Sequence of chain 1.A:
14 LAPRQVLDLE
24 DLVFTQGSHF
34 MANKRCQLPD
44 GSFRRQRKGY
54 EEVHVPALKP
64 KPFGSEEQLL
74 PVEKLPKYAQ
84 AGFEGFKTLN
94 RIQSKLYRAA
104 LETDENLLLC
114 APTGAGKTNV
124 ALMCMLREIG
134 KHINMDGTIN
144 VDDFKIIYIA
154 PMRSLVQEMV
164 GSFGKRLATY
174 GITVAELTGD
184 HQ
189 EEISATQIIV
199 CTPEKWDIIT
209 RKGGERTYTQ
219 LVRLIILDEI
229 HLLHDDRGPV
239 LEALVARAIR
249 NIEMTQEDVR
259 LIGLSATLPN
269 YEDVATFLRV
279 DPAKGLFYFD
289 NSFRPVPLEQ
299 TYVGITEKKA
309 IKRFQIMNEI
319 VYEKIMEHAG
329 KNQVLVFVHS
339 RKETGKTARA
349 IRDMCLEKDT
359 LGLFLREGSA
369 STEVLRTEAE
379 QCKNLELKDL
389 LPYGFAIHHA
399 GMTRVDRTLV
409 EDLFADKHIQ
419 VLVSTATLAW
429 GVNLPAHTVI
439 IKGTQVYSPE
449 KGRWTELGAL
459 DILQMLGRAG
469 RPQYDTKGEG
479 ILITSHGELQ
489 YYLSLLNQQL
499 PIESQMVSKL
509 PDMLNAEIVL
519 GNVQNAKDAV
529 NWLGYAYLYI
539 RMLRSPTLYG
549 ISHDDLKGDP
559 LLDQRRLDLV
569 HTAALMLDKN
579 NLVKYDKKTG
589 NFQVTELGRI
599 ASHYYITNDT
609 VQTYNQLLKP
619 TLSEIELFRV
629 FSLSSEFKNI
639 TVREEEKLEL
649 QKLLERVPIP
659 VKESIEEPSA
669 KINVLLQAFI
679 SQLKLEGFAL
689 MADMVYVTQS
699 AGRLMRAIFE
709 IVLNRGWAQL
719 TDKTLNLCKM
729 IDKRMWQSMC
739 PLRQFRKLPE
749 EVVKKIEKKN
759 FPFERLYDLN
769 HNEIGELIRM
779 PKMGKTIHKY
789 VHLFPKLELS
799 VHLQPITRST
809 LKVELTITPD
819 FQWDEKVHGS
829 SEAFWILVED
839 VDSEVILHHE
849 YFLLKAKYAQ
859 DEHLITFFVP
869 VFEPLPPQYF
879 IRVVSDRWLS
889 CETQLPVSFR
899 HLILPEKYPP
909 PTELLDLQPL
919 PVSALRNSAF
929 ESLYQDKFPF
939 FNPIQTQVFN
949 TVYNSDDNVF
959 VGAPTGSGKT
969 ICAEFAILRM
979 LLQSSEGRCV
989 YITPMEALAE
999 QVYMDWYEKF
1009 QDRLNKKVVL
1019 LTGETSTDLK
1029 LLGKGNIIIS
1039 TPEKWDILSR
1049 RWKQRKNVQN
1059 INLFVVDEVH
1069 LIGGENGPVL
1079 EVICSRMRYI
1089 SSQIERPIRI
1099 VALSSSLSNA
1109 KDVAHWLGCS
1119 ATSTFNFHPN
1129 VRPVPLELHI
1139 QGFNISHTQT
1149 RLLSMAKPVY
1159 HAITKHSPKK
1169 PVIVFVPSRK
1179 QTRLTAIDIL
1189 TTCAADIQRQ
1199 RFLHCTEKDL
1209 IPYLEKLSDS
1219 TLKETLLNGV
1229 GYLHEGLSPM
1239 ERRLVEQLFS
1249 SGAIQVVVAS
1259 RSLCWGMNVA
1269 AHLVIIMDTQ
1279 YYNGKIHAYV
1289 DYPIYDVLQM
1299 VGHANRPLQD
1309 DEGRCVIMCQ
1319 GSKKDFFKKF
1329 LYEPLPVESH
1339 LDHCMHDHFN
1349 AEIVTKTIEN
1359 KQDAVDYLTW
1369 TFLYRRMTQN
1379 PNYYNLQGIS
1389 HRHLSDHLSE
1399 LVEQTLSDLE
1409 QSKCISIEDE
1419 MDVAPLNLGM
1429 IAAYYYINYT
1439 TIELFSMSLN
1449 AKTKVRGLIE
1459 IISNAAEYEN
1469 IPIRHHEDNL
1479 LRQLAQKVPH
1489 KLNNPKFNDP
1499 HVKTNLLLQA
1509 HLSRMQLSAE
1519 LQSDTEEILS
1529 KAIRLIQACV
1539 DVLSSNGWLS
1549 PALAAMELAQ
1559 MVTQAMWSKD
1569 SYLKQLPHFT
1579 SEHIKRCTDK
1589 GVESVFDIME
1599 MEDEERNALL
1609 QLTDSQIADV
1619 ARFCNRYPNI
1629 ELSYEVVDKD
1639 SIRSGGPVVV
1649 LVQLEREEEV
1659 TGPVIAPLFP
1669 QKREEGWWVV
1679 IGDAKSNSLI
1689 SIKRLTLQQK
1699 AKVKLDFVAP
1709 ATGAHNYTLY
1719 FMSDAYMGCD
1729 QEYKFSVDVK

The protein below binds the small molecule below.
Small molecule (SMILES): CNc1ccccc1C(=O)O[C@H]1[C@@H](O)[C@H](n2cnc3c(N)ncnc32)O[C@@H]1COP(=O)(O)OP(=O)(O)OP(=O)(O)S

Binding-site contacts:
Ligand atom O37 contacts residue THR968 of chain 1.A at 3.0 Å (h-bond).
Ligand atom O40 contacts residue ASP1065 of chain 1.A at 2.8 Å (salt-bridge).
Ligand atom N24 contacts residue PRO1305 of chain 1.A at 3.3 Å.
Ligand atom O33 contacts residue GLY964 of chain 1.A at 3.6 Å.
Ligand atom C06 contacts residue ALA1268 of chain 1.A at 3.6 Å (hydrophobic).
Ligand atom S41 contacts residue THR968 of chain 1.A at 3.5 Å (h-bond).
Ligand atom P38 contacts residue MG1 of chain 1.F at 2.9 Å.
Ligand atom O35 contacts residue PRO962 of chain 1.A at 3.7 Å.
Ligand atom O35 contacts residue MG1 of chain 1.F at 3.7 Å.
Ligand atom C04 contacts residue ASN1266 of chain 1.A at 3.5 Å.
Ligand atom P38 contacts residue THR968 of chain 1.A at 3.7 Å.
Ligand atom O33 contacts residue SER965 of chain 1.A at 3.7 Å.
Ligand atom C17 contacts residue ILE969 of chain 1.A at 3.7 Å (hydrophobic).
Ligand atom O36 contacts residue GLY964 of chain 1.A at 2.8 Å (h-bond).
Ligand atom C17 contacts residue GLN943 of chain 1.A at 3.7 Å.
Ligand atom N21 contacts residue PHE938 of chain 1.A at 3.4 Å (h-bond).
Ligand atom O33 contacts residue GLY966 of chain 1.A at 3.1 Å (h-bond).
Ligand atom O39 contacts residue GLU1066 of chain 1.A at 3.5 Å (salt-bridge).
Ligand atom O33 contacts residue LYS967 of chain 1.A at 3.6 Å.
Ligand atom O40 contacts residue MG1 of chain 1.F at 2.1 Å.
Ligand atom N21 contacts residue ASN940 of chain 1.A at 3.0 Å (h-bond).
Ligand atom O31 contacts residue THR968 of chain 1.A at 2.7 Å (h-bond).
Ligand atom O37 contacts residue MG1 of chain 1.F at 3.2 Å.
Ligand atom O39 contacts residue MG1 of chain 1.F at 3.1 Å.
Ligand atom N21 contacts residue PHE939 of chain 1.A at 3.4 Å.
Ligand atom P30 contacts residue THR968 of chain 1.A at 3.3 Å.
Ligand atom P34 contacts residue GLY964 of chain 1.A at 3.6 Å.
Ligand atom N18 contacts residue GLN943 of chain 1.A at 2.9 Å (h-bond).
Ligand atom O35 contacts residue GLY964 of chain 1.A at 3.7 Å.
Ligand atom O35 contacts residue LYS967 of chain 1.A at 2.7 Å (salt-bridge).
Ligand atom O36 contacts residue THR963 of chain 1.A at 3.4 Å.
Ligand atom N18 contacts residue ILE969 of chain 1.A at 3.4 Å.
Ligand atom N21 contacts residue GLN943 of chain 1.A at 2.9 Å (h-bond).
Ligand atom O32 contacts residue GLY966 of chain 1.A at 3.3 Å.
Ligand atom N18 contacts residue ASN940 of chain 1.A at 3.8 Å.
Ligand atom O26 contacts residue PRO1305 of chain 1.A at 3.5 Å.
Ligand atom C01 contacts residue ASN1266 of chain 1.A at 3.7 Å.
Ligand atom O32 contacts residue THR968 of chain 1.A at 2.8 Å (h-bond).
Ligand atom O32 contacts residue LYS967 of chain 1.A at 3.7 Å.
Ligand atom O35 contacts residue SER965 of chain 1.A at 3.6 Å.